Sequence of chain 1.F:
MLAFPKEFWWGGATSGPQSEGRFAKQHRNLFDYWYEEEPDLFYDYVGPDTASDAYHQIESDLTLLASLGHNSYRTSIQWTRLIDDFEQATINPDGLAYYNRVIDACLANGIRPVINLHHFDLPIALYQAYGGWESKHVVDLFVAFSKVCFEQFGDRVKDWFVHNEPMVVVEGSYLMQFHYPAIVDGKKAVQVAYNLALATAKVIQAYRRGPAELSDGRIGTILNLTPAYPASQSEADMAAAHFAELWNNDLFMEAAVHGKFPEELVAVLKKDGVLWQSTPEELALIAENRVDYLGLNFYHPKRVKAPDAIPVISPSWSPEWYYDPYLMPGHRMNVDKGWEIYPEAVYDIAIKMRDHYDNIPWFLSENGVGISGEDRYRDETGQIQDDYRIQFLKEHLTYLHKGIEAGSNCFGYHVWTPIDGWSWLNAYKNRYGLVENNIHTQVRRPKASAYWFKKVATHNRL

Binding-site contacts:
Ligand atom O9 contacts residue TYR432 of chain 1.F at 3.4 Å (h-bond).
Ligand atom P10 contacts residue LYS337 of chain 1.F at 3.8 Å.
Ligand atom O17 contacts residue HIS119 of chain 1.F at 3.1 Å (h-bond).
Ligand atom P10 contacts residue SER423 of chain 1.F at 3.7 Å.
Ligand atom O13 contacts residue SER423 of chain 1.F at 3.7 Å.
Ligand atom C6 contacts residue GLU366 of chain 1.F at 2.4 Å.
Ligand atom O16 contacts residue TRP416 of chain 1.F at 3.8 Å.
Ligand atom O14 contacts residue TYR299 of chain 1.F at 3.5 Å.
Ligand atom O15 contacts residue TRP424 of chain 1.F at 3.7 Å.
Ligand atom O16 contacts residue GLN18 of chain 1.F at 2.9 Å (h-bond).
Ligand atom C7 contacts residue GLU366 of chain 1.F at 2.9 Å.
Ligand atom O15 contacts residue SER423 of chain 1.F at 3.5 Å (h-bond).
Ligand atom C4 contacts residue HIS119 of chain 1.F at 4.1 Å.
Ligand atom C2 contacts residue GLU366 of chain 1.F at 3.6 Å.
Ligand atom O13 contacts residue TYR432 of chain 1.F at 2.6 Å (h-bond).
Ligand atom O16 contacts residue HIS119 of chain 1.F at 3.1 Å (h-bond).
Ligand atom C6 contacts residue TYR299 of chain 1.F at 3.9 Å (hydrophobic).
Ligand atom O12 contacts residue TRP424 of chain 1.F at 3.9 Å.
Ligand atom C5 contacts residue TYR299 of chain 1.F at 3.7 Å (hydrophobic).
Ligand atom C3 contacts residue GLN18 of chain 1.F at 3.9 Å.
Ligand atom O17 contacts residue GLU366 of chain 1.F at 3.0 Å (salt-bridge).
Ligand atom C3 contacts residue GLU366 of chain 1.F at 3.1 Å.
Ligand atom O14 contacts residue GLU366 of chain 1.F at 3.6 Å (salt-bridge).
Ligand atom C2 contacts residue TRP424 of chain 1.F at 3.8 Å (hydrophobic).
Ligand atom C2 contacts residue TRP416 of chain 1.F at 4.0 Å (hydrophobic).
Ligand atom C7 contacts residue TRP416 of chain 1.F at 3.9 Å (hydrophobic).
Ligand atom O9 contacts residue TRP339 of chain 1.F at 3.6 Å.
Ligand atom C5 contacts residue GLU366 of chain 1.F at 1.4 Å.
Ligand atom O16 contacts residue TRP424 of chain 1.F at 3.0 Å (h-bond).
Ligand atom P10 contacts residue TYR432 of chain 1.F at 3.6 Å.
Ligand atom O15 contacts residue TRP416 of chain 1.F at 3.3 Å (h-bond).
Ligand atom O11 contacts residue LYS337 of chain 1.F at 3.6 Å.
Ligand atom C3 contacts residue TRP416 of chain 1.F at 3.5 Å (hydrophobic).
Ligand atom C4 contacts residue GLU366 of chain 1.F at 2.5 Å.
Ligand atom C8 contacts residue TYR432 of chain 1.F at 3.3 Å (hydrophobic).
Ligand atom O17 contacts residue ASN164 of chain 1.F at 3.6 Å (h-bond).
Ligand atom O15 contacts residue GLN18 of chain 1.F at 3.0 Å (h-bond).
Ligand atom C3 contacts residue TRP424 of chain 1.F at 4.0 Å (hydrophobic).
Ligand atom O12 contacts residue SER423 of chain 1.F at 2.5 Å (h-bond).
Ligand atom O13 contacts residue LYS337 of chain 1.F at 3.0 Å (salt-bridge).

A protein and the small-molecule ligand that binds it are described below.
Small molecule (SMILES): O=P(O)(O)OCC1[C@@H](O)[C@H](O)C(O)[C@@H](O)[C@@H]1O